Sequence of chain 1.D:
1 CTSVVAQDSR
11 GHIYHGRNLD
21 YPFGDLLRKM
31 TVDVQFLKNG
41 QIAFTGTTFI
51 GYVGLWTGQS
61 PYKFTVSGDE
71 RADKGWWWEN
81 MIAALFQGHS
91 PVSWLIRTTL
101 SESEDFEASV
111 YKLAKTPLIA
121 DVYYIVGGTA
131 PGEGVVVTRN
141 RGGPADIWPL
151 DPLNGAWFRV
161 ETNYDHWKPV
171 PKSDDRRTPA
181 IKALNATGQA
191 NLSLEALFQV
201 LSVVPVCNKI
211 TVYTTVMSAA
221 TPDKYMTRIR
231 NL

The protein below binds the small molecule below.
Small molecule (SMILES): CC(=O)N[C@@H]1[C@@H](O)[C@H](O)[C@@H](CO)O[C@H]1O

Sequence of chain 1.C:
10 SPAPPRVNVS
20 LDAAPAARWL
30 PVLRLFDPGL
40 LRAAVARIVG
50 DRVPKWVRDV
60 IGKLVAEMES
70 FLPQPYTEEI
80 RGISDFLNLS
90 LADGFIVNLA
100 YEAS

Binding-site contacts:
Ligand atom C1 contacts residue LEU37 of chain 1.D at 4.0 Å (hydrophobic).
Ligand atom C8 contacts residue ASN17 of chain 1.C at 4.4 Å.
Ligand atom C7 contacts residue ASN17 of chain 1.C at 3.1 Å.
Ligand atom O6 contacts residue GLN41 of chain 1.D at 4.2 Å.
Ligand atom C1 contacts residue ASN17 of chain 1.C at 1.4 Å.
Ligand atom O7 contacts residue ASN17 of chain 1.C at 2.8 Å (h-bond).
Ligand atom C6 contacts residue LEU37 of chain 1.D at 4.3 Å (hydrophobic).
Ligand atom C5 contacts residue ASN17 of chain 1.C at 3.6 Å.
Ligand atom C8 contacts residue ARG15 of chain 1.C at 3.9 Å.
Ligand atom N2 contacts residue ASN17 of chain 1.C at 3.0 Å (h-bond).
Ligand atom O6 contacts residue GLY40 of chain 1.D at 3.2 Å (h-bond).
Ligand atom O5 contacts residue ASN17 of chain 1.C at 2.3 Å (h-bond).
Ligand atom C4 contacts residue ASN17 of chain 1.C at 4.2 Å.
Ligand atom C3 contacts residue ASN17 of chain 1.C at 3.8 Å.
Ligand atom O5 contacts residue LEU37 of chain 1.D at 3.4 Å.
Ligand atom C5 contacts residue LEU37 of chain 1.D at 4.4 Å (hydrophobic).
Ligand atom C2 contacts residue ASN17 of chain 1.C at 2.5 Å.
Ligand atom C6 contacts residue GLY40 of chain 1.D at 4.2 Å.
Ligand atom O6 contacts residue LEU37 of chain 1.D at 3.8 Å.
Ligand atom C1 contacts residue GLN35 of chain 1.D at 4.5 Å.